Sequence of chain 1.A:
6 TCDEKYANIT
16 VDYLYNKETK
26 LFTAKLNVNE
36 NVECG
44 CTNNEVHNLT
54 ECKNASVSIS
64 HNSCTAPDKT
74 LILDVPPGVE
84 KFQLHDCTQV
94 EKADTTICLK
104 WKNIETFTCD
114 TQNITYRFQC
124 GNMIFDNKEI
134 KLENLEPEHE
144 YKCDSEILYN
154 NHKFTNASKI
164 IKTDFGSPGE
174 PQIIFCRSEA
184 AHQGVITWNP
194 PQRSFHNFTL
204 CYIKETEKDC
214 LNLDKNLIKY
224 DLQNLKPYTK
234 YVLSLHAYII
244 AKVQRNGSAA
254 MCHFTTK

Binding-site contacts:
Ligand atom O5 contacts residue ASN57 of chain 1.A at 2.3 Å (h-bond).
Ligand atom C7 contacts residue ASP77 of chain 1.A at 3.8 Å.
Ligand atom O5 contacts residue ILE75 of chain 1.A at 4.3 Å.
Ligand atom C8 contacts residue TYR152 of chain 1.A at 4.0 Å (hydrophobic).
Ligand atom C3 contacts residue ASP77 of chain 1.A at 4.1 Å.
Ligand atom N2 contacts residue ASP77 of chain 1.A at 3.3 Å (salt-bridge).
Ligand atom C4 contacts residue ASN57 of chain 1.A at 4.1 Å.
Ligand atom C5 contacts residue ASN57 of chain 1.A at 3.6 Å.
Ligand atom C3 contacts residue ASN57 of chain 1.A at 3.8 Å.
Ligand atom C2 contacts residue ASP77 of chain 1.A at 4.2 Å.
Ligand atom C1 contacts residue ASN57 of chain 1.A at 1.4 Å.
Ligand atom C8 contacts residue ASN57 of chain 1.A at 3.6 Å.
Ligand atom C8 contacts residue ASP77 of chain 1.A at 3.3 Å.
Ligand atom C7 contacts residue ASN57 of chain 1.A at 3.4 Å.
Ligand atom N2 contacts residue ASN57 of chain 1.A at 2.7 Å (h-bond).
Ligand atom C8 contacts residue CYS55 of chain 1.A at 3.9 Å (hydrophobic).
Ligand atom C1 contacts residue ASP77 of chain 1.A at 4.0 Å.
Ligand atom C2 contacts residue ASN57 of chain 1.A at 2.5 Å.
Ligand atom O7 contacts residue ASN57 of chain 1.A at 4.4 Å.

This small molecule binds to this protein.
Small molecule (SMILES): CC(=O)N[C@@H]1[C@@H](O)[C@H](O)[C@@H](CO)O[C@H]1O